Sequence of chain 1.E:
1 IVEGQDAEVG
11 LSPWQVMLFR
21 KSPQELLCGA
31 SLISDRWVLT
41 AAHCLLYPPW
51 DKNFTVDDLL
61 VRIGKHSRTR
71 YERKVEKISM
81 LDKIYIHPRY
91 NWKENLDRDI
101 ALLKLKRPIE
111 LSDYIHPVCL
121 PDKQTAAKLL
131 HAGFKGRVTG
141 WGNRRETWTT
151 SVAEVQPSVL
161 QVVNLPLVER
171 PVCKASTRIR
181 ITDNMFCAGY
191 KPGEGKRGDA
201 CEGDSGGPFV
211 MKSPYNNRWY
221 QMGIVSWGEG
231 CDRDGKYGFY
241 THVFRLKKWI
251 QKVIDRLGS

A small-molecule ligand and the protein it binds are described below.
Small molecule (SMILES): NC(=[NH2+])NCCC[C@H](NC(=O)[C@@H]1CCCN1C(=O)[C@H](N)Cc1ccccc1)[C@H](O)CCl

Binding-site contacts:
Ligand atom O2 contacts residue ASP204 of chain 1.E at 3.5 Å (salt-bridge).
Ligand atom CB contacts residue GLY228 of chain 1.E at 3.4 Å.
Ligand atom C3 contacts residue HIS43 of chain 1.E at 1.5 Å.
Ligand atom CZ1 contacts residue ASP199 of chain 1.E at 3.3 Å.
Ligand atom NH1 contacts residue ASP199 of chain 1.E at 3.0 Å (salt-bridge).
Ligand atom CB2 contacts residue SER205 of chain 1.E at 3.0 Å.
Ligand atom CZ1 contacts residue GLY230 of chain 1.E at 3.6 Å.
Ligand atom CA2 contacts residue SER205 of chain 1.E at 2.6 Å.
Ligand atom CG1 contacts residue TYR47 of chain 1.E at 3.3 Å (hydrophobic).
Ligand atom CZ1 contacts residue ALA200 of chain 1.E at 3.3 Å (hydrophobic).
Ligand atom CE1 contacts residue TYR47 of chain 1.E at 3.5 Å (hydrophobic).
Ligand atom O1 contacts residue TRP50 of chain 1.E at 3.3 Å.
Ligand atom O2 contacts residue GLY203 of chain 1.E at 3.5 Å (h-bond).
Ligand atom CA2 contacts residue SER226 of chain 1.E at 3.5 Å.
Ligand atom CG1 contacts residue TRP50 of chain 1.E at 3.5 Å (hydrophobic).
Ligand atom N2 contacts residue HIS43 of chain 1.E at 3.2 Å (h-bond).
Ligand atom O contacts residue TRP227 of chain 1.E at 3.3 Å.
Ligand atom C3 contacts residue SER226 of chain 1.E at 3.6 Å.
Ligand atom C1 contacts residue HIS43 of chain 1.E at 3.6 Å.
Ligand atom C3 contacts residue SER205 of chain 1.E at 1.8 Å.
Ligand atom CA contacts residue GLY228 of chain 1.E at 3.3 Å.
Ligand atom NH2 contacts residue ASP199 of chain 1.E at 2.8 Å (salt-bridge).
Ligand atom N contacts residue GLY228 of chain 1.E at 2.6 Å (h-bond).
Ligand atom NH1 contacts residue CYS231 of chain 1.E at 3.5 Å.
Ligand atom NH2 contacts residue ALA200 of chain 1.E at 2.7 Å (h-bond).
Ligand atom N2 contacts residue SER226 of chain 1.E at 2.8 Å (h-bond).
Ligand atom NH1 contacts residue GLY230 of chain 1.E at 2.7 Å (h-bond).
Ligand atom CB1 contacts residue LEU96 of chain 1.E at 3.6 Å (hydrophobic).
Ligand atom O2 contacts residue SER205 of chain 1.E at 1.6 Å (h-bond).
Ligand atom N2 contacts residue SER205 of chain 1.E at 3.4 Å (h-bond).
Ligand atom C2 contacts residue SER205 of chain 1.E at 1.4 Å.
Ligand atom CA2 contacts residue HIS43 of chain 1.E at 3.6 Å.
Ligand atom CG2 contacts residue CYS201 of chain 1.E at 3.6 Å (hydrophobic).
Ligand atom C2 contacts residue HIS43 of chain 1.E at 2.9 Å.
Ligand atom C contacts residue GLY228 of chain 1.E at 3.5 Å.
Ligand atom CB2 contacts residue CYS201 of chain 1.E at 3.6 Å (hydrophobic).
Ligand atom O contacts residue GLY228 of chain 1.E at 2.9 Å (h-bond).
Ligand atom CB1 contacts residue HIS43 of chain 1.E at 3.5 Å.
Ligand atom CD3 contacts residue CYS201 of chain 1.E at 3.5 Å (hydrophobic).
Ligand atom CB2 contacts residue SER226 of chain 1.E at 3.5 Å.